This small molecule binds to this protein.
Small molecule (SMILES): CC(=O)N[C@@H]1[C@@H](O)[C@H](O)[C@@H](CO)O[C@H]1O

Sequence of chain 1.B:
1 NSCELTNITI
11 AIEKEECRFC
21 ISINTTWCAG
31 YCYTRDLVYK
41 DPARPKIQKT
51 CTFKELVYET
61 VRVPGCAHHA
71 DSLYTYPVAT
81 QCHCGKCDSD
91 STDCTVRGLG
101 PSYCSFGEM

Binding-site contacts:
Ligand atom C7 contacts residue ASN7 of chain 1.B at 3.3 Å.
Ligand atom C2 contacts residue ASN7 of chain 1.B at 2.4 Å.
Ligand atom O5 contacts residue ASN7 of chain 1.B at 2.3 Å (h-bond).
Ligand atom C3 contacts residue ASN7 of chain 1.B at 3.8 Å.
Ligand atom O7 contacts residue ASN7 of chain 1.B at 3.3 Å (h-bond).
Ligand atom C4 contacts residue ASN7 of chain 1.B at 4.2 Å.
Ligand atom O6 contacts residue NAG1 of chain 1.M at 3.5 Å.
Ligand atom C8 contacts residue LEU5 of chain 1.B at 3.3 Å (hydrophobic).
Ligand atom C7 contacts residue LEU5 of chain 1.B at 4.0 Å (hydrophobic).
Ligand atom C5 contacts residue ASN7 of chain 1.B at 3.6 Å.
Ligand atom C8 contacts residue ASN7 of chain 1.B at 4.5 Å.
Ligand atom N2 contacts residue ASN7 of chain 1.B at 3.0 Å (h-bond).
Ligand atom O7 contacts residue LEU5 of chain 1.B at 4.0 Å.
Ligand atom C1 contacts residue ASN7 of chain 1.B at 1.4 Å.